Binding-site contacts:
Ligand atom C6 contacts residue THR82 of chain 1.B at 3.8 Å.
Ligand atom C1 contacts residue ALA36 of chain 1.B at 3.5 Å (hydrophobic).
Ligand atom C12 contacts residue GLY88 of chain 1.B at 3.4 Å.
Ligand atom C5 contacts residue THR82 of chain 1.B at 3.5 Å.
Ligand atom C8 contacts residue PHE148 of chain 1.B at 3.7 Å (hydrophobic).
Ligand atom N1 contacts residue TYR84 of chain 1.B at 3.8 Å.
Ligand atom CL contacts residue LYS38 of chain 1.B at 3.5 Å.
Ligand atom N contacts residue ILE85 of chain 1.B at 2.7 Å (h-bond).
Ligand atom C11 contacts residue GLY88 of chain 1.B at 3.8 Å.
Ligand atom C8 contacts residue MET57 of chain 1.B at 3.8 Å (hydrophobic).
Ligand atom C7 contacts residue PHE148 of chain 1.B at 3.6 Å (hydrophobic).
Ligand atom O contacts residue VAL24 of chain 1.B at 3.6 Å.
Ligand atom C12 contacts residue TYR84 of chain 1.B at 3.6 Å (hydrophobic).
Ligand atom C11 contacts residue TYR84 of chain 1.B at 3.8 Å (hydrophobic).
Ligand atom N2 contacts residue THR82 of chain 1.B at 2.9 Å (h-bond).
Ligand atom C10 contacts residue SER146 of chain 1.B at 3.3 Å.
Ligand atom C contacts residue LEU136 of chain 1.B at 3.8 Å (hydrophobic).
Ligand atom C contacts residue ILE85 of chain 1.B at 3.6 Å (hydrophobic).
Ligand atom C10 contacts residue LEU136 of chain 1.B at 3.8 Å (hydrophobic).
Ligand atom N1 contacts residue ILE85 of chain 1.B at 2.9 Å (h-bond).
Ligand atom C4 contacts residue THR82 of chain 1.B at 3.5 Å.
Ligand atom C6 contacts residue LYS38 of chain 1.B at 3.8 Å.
Ligand atom C13 contacts residue GLY88 of chain 1.B at 3.5 Å.
Ligand atom C17 contacts residue SER86 of chain 1.B at 3.2 Å.
Ligand atom C16 contacts residue TYR84 of chain 1.B at 3.5 Å (hydrophobic).
Ligand atom N5 contacts residue GLY88 of chain 1.B at 3.8 Å.
Ligand atom CL contacts residue ILE80 of chain 1.B at 3.5 Å.
Ligand atom C2 contacts residue ALA36 of chain 1.B at 3.5 Å (hydrophobic).
Ligand atom C12 contacts residue ILE85 of chain 1.B at 3.3 Å (hydrophobic).
Ligand atom C3 contacts residue ALA36 of chain 1.B at 3.8 Å (hydrophobic).
Ligand atom CL contacts residue THR82 of chain 1.B at 3.5 Å.
Ligand atom C1 contacts residue LEU136 of chain 1.B at 3.8 Å (hydrophobic).
Ligand atom C1 contacts residue GLU83 of chain 1.B at 3.4 Å.
Ligand atom CL contacts residue ALA36 of chain 1.B at 3.6 Å.
Ligand atom C11 contacts residue ILE85 of chain 1.B at 3.4 Å (hydrophobic).
Ligand atom N contacts residue TYR84 of chain 1.B at 3.4 Å.
Ligand atom C16 contacts residue SER86 of chain 1.B at 3.1 Å.
Ligand atom C15 contacts residue LEU16 of chain 1.B at 3.6 Å (hydrophobic).
Ligand atom C2 contacts residue LEU136 of chain 1.B at 3.8 Å (hydrophobic).
Ligand atom N1 contacts residue GLU83 of chain 1.B at 3.8 Å.

A small-molecule ligand and the protein it binds are described below.
Small molecule (SMILES): Cc1nc(Nc2ncc(C(=O)Nc3c(C)cccc3Cl)s2)cc(N2CCN(CCO)CC2)n1

Sequence of chain 1.B:
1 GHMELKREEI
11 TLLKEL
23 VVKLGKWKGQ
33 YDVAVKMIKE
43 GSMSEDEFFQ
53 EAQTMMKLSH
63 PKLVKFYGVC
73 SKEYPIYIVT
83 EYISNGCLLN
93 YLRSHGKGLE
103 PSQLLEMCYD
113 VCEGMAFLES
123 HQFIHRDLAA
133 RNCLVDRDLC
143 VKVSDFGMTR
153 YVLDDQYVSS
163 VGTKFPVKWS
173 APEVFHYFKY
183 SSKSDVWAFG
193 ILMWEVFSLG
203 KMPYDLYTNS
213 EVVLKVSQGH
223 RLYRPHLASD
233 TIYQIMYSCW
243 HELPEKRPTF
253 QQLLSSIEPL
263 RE